Sequence of chain 1.A:
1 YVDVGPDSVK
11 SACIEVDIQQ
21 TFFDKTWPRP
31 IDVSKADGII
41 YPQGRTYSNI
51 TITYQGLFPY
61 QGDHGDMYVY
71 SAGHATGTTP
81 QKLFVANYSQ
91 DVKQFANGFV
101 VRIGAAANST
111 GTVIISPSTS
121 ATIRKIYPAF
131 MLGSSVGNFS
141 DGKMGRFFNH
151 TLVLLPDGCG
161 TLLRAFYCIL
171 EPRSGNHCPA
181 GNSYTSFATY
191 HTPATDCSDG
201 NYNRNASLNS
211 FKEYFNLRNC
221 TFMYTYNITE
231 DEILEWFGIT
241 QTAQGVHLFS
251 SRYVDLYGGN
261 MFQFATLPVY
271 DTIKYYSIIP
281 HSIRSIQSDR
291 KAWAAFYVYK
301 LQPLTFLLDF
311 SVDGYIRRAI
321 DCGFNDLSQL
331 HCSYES

Binding-site contacts:
Ligand atom C5 contacts residue ASN49 of chain 1.A at 3.7 Å.
Ligand atom C8 contacts residue VAL312 of chain 1.A at 3.7 Å (hydrophobic).
Ligand atom C8 contacts residue ASN49 of chain 1.A at 4.4 Å.
Ligand atom O5 contacts residue ASN49 of chain 1.A at 2.4 Å (h-bond).
Ligand atom C1 contacts residue ASN49 of chain 1.A at 1.4 Å.
Ligand atom C7 contacts residue ASN49 of chain 1.A at 3.3 Å.
Ligand atom C3 contacts residue ASN49 of chain 1.A at 3.8 Å.
Ligand atom C2 contacts residue ASN49 of chain 1.A at 2.5 Å.
Ligand atom C7 contacts residue VAL312 of chain 1.A at 4.4 Å (hydrophobic).
Ligand atom O7 contacts residue ASN49 of chain 1.A at 3.4 Å (h-bond).
Ligand atom C4 contacts residue ASN49 of chain 1.A at 4.3 Å.
Ligand atom N2 contacts residue ASN49 of chain 1.A at 2.9 Å (h-bond).

The protein below binds the small molecule below.
Small molecule (SMILES): CC(=O)N[C@@H]1[C@@H](O)[C@H](O)[C@@H](CO)O[C@H]1O